Binding-site contacts:
Ligand atom C18 contacts residue HIS31 of chain 1.H at 3.2 Å.
Ligand atom N09 contacts residue ASN96 of chain 1.H at 3.6 Å (h-bond).
Ligand atom C07 contacts residue TYR98 of chain 1.G at 3.6 Å (hydrophobic).
Ligand atom C21 contacts residue ASP101 of chain 1.G at 3.5 Å.
Ligand atom C23 contacts residue TYR33 of chain 1.G at 3.0 Å (hydrophobic).
Ligand atom C12 contacts residue TYR37 of chain 1.H at 3.6 Å (hydrophobic).
Ligand atom C18 contacts residue ASN33 of chain 1.H at 3.5 Å.
Ligand atom C17 contacts residue TYR103 of chain 1.G at 3.1 Å (hydrophobic).
Ligand atom C22 contacts residue ASN102 of chain 1.G at 3.4 Å.
Ligand atom C04 contacts residue ASN35 of chain 1.G at 3.3 Å.
Ligand atom C25 contacts residue TYR50 of chain 1.G at 3.7 Å (hydrophobic).
Ligand atom C22 contacts residue ASP101 of chain 1.G at 3.6 Å.
Ligand atom C16 contacts residue TYR103 of chain 1.G at 3.5 Å (hydrophobic).
Ligand atom C12 contacts residue ASN102 of chain 1.G at 3.6 Å.
Ligand atom C21 contacts residue ASN102 of chain 1.G at 3.6 Å.
Ligand atom C07 contacts residue ASN96 of chain 1.H at 3.4 Å.
Ligand atom C16 contacts residue ASN102 of chain 1.G at 3.4 Å.
Ligand atom C10 contacts residue ASN102 of chain 1.G at 3.2 Å.
Ligand atom C12 contacts residue ASN96 of chain 1.H at 3.3 Å.
Ligand atom N09 contacts residue ASN102 of chain 1.G at 3.0 Å (h-bond).
Ligand atom C08 contacts residue ASN102 of chain 1.G at 3.1 Å.
Ligand atom C24 contacts residue TYR50 of chain 1.G at 3.4 Å (hydrophobic).
Ligand atom C13 contacts residue LEU97 of chain 1.H at 3.2 Å (hydrophobic).
Ligand atom C17 contacts residue HIS31 of chain 1.H at 3.6 Å.
Ligand atom O01 contacts residue ASN96 of chain 1.H at 3.0 Å (h-bond).
Ligand atom C07 contacts residue ASN102 of chain 1.G at 3.5 Å.
Ligand atom C12 contacts residue LEU97 of chain 1.H at 3.5 Å (hydrophobic).
Ligand atom C04 contacts residue TYR47 of chain 1.G at 3.6 Å (hydrophobic).
Ligand atom C14 contacts residue ASN102 of chain 1.G at 3.5 Å.
Ligand atom C10 contacts residue ASN96 of chain 1.H at 3.3 Å.
Ligand atom C04 contacts residue TRP101 of chain 1.H at 3.7 Å (hydrophobic).
Ligand atom C22 contacts residue TYR33 of chain 1.G at 3.4 Å (hydrophobic).
Ligand atom C15 contacts residue ASN102 of chain 1.G at 3.3 Å.
Ligand atom C06 contacts residue ASN96 of chain 1.H at 3.5 Å.
Ligand atom C11 contacts residue ASN102 of chain 1.G at 3.1 Å.
Ligand atom C19 contacts residue TYR37 of chain 1.H at 3.1 Å (hydrophobic).
Ligand atom C08 contacts residue ASN96 of chain 1.H at 3.5 Å.
Ligand atom C19 contacts residue HIS31 of chain 1.H at 3.2 Å.
Ligand atom O01 contacts residue TRP101 of chain 1.H at 2.8 Å (h-bond).
Ligand atom C18 contacts residue TYR37 of chain 1.H at 3.1 Å (hydrophobic).

This small molecule binds to this protein.
Small molecule (SMILES): CCC(=O)N(c1ccccc1)C1CCN(CCc2ccccc2)CC1

Sequence of chain 1.G:
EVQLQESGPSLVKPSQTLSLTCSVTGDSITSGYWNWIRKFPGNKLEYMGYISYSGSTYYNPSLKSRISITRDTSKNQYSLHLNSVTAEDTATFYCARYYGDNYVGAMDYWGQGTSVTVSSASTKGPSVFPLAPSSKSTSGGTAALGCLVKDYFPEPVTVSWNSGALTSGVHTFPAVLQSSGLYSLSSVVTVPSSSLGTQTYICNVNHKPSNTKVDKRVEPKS

Sequence of chain 1.H:
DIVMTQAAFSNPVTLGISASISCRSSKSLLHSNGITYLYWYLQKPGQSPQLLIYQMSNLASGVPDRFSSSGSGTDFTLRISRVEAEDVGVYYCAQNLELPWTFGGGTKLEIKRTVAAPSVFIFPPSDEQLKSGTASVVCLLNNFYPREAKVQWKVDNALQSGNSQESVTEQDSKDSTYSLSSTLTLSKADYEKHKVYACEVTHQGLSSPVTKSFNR